Binding-site contacts:
Ligand atom C5 contacts residue GAL1 of chain 1.LA at 3.5 Å.
Ligand atom C6 contacts residue HIS50 of chain 1.N at 4.3 Å.
Ligand atom C6 contacts residue PRO51 of chain 1.N at 4.2 Å (hydrophobic).
Ligand atom C5 contacts residue GLN53 of chain 1.N at 4.0 Å.
Ligand atom O6 contacts residue PRO51 of chain 1.N at 3.1 Å.
Ligand atom C3 contacts residue GLN53 of chain 1.N at 4.1 Å.
Ligand atom O3 contacts residue GAL1 of chain 1.LA at 3.3 Å (h-bond).
Ligand atom O6 contacts residue HIS50 of chain 1.N at 4.2 Å.
Ligand atom O4 contacts residue GLN53 of chain 1.N at 3.2 Å (h-bond).
Ligand atom C6 contacts residue GAL1 of chain 1.LA at 3.4 Å.
Ligand atom C3 contacts residue GAL1 of chain 1.LA at 3.7 Å.
Ligand atom C4 contacts residue GLN53 of chain 1.N at 4.0 Å.
Ligand atom C5 contacts residue PRO51 of chain 1.N at 4.3 Å (hydrophobic).
Ligand atom O4 contacts residue GAL1 of chain 1.LA at 1.6 Å.
Ligand atom C4 contacts residue GAL1 of chain 1.LA at 2.6 Å.

A protein and the small-molecule ligand that binds it are described below.
Small molecule (SMILES): OC[C@H]1O[C@@H](O)[C@H](O)[C@@H](O)[C@@H]1O

Sequence of chain 1.N:
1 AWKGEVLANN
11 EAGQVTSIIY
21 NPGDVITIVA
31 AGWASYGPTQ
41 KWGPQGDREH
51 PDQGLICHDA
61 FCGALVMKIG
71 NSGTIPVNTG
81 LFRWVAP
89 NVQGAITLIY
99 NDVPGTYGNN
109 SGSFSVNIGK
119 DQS